A small-molecule ligand and the protein it binds are described below.
Small molecule (SMILES): CC(=O)N[C@@H]1[C@@H](O)[C@H](O)[C@@H](CO)O[C@H]1O

Binding-site contacts:
Ligand atom C2 contacts residue ASN66 of chain 5.A at 2.2 Å.
Ligand atom C3 contacts residue ASN66 of chain 5.A at 3.7 Å.
Ligand atom C5 contacts residue TRP358 of chain 5.A at 4.4 Å (hydrophobic).
Ligand atom C1 contacts residue ASN66 of chain 5.A at 1.4 Å.
Ligand atom O5 contacts residue ASN66 of chain 5.A at 2.4 Å (h-bond).
Ligand atom C2 contacts residue TRP358 of chain 5.A at 4.3 Å (hydrophobic).
Ligand atom C6 contacts residue TRP358 of chain 5.A at 4.0 Å (hydrophobic).
Ligand atom O5 contacts residue TRP358 of chain 5.A at 3.7 Å.
Ligand atom C7 contacts residue ASN66 of chain 5.A at 3.4 Å.
Ligand atom C5 contacts residue ASN66 of chain 5.A at 3.7 Å.
Ligand atom C4 contacts residue ASN66 of chain 5.A at 4.0 Å.
Ligand atom N2 contacts residue ASN66 of chain 5.A at 2.7 Å (h-bond).
Ligand atom O7 contacts residue ASN66 of chain 5.A at 3.7 Å.
Ligand atom C1 contacts residue TRP358 of chain 5.A at 4.3 Å (hydrophobic).
Ligand atom C8 contacts residue ASN66 of chain 5.A at 4.5 Å.
Ligand atom C4 contacts residue TRP358 of chain 5.A at 4.1 Å (hydrophobic).
Ligand atom O6 contacts residue TRP358 of chain 5.A at 3.9 Å.

Sequence of chain 5.A:
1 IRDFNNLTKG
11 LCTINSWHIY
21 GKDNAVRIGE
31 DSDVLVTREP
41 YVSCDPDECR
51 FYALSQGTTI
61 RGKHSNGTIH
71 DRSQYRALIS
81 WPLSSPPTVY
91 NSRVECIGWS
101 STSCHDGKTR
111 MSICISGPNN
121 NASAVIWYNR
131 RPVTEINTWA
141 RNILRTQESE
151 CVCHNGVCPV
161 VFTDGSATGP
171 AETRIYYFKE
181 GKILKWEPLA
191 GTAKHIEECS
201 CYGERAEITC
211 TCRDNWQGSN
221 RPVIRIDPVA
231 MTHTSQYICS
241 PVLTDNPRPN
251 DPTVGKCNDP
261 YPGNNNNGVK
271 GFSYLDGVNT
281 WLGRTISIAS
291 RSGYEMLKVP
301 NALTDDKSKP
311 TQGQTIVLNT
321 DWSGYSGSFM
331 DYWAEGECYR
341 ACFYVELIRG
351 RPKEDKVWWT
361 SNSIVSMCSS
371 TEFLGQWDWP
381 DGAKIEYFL